A protein and the small-molecule ligand that binds it are described below.
Small molecule (SMILES): [H]/N=C(/N)NC[C@@H]1[C@@H](NC(=O)C(=O)Nc2ccc(Cl)c(F)c2)c2ccc(CNC)cc2N1C(=O)OCc1c(F)c(F)c(F)c(F)c1F

Sequence of chain 1.B:
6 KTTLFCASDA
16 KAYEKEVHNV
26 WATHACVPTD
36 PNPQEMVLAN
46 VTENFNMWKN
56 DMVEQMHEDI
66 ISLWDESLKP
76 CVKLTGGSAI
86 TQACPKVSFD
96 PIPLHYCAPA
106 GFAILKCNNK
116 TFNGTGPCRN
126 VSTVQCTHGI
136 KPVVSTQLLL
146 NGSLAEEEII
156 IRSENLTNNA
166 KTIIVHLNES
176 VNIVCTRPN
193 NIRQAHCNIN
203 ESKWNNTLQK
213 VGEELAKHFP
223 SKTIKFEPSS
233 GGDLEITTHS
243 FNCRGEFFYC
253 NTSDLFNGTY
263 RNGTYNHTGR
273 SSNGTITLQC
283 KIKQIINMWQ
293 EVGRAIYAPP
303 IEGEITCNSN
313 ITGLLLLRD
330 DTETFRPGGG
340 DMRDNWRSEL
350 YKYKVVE

Binding-site contacts:
Ligand atom F11 contacts residue SER140 of chain 1.B at 3.5 Å.
Ligand atom O33 contacts residue GLY339 of chain 1.B at 3.6 Å (h-bond).
Ligand atom C02 contacts residue MET290 of chain 1.B at 3.5 Å (hydrophobic).
Ligand atom O01 contacts residue ASN289 of chain 1.B at 3.6 Å (h-bond).
Ligand atom F24 contacts residue ARG342 of chain 1.B at 2.8 Å.
Ligand atom N04 contacts residue GLU237 of chain 1.B at 3.4 Å.
Ligand atom CL09 contacts residue PHE243 of chain 1.B at 3.5 Å.
Ligand atom F32 contacts residue GLN292 of chain 1.B at 3.5 Å.
Ligand atom C05 contacts residue GLU237 of chain 1.B at 3.6 Å.
Ligand atom C05 contacts residue ASN289 of chain 1.B at 3.4 Å.
Ligand atom F11 contacts residue SER242 of chain 1.B at 3.2 Å.
Ligand atom C21 contacts residue TRP291 of chain 1.B at 3.2 Å (hydrophobic).
Ligand atom C06 contacts residue ILE288 of chain 1.B at 3.5 Å (hydrophobic).
Ligand atom N38 contacts residue GLY295 of chain 1.B at 3.2 Å (h-bond).
Ligand atom C06 contacts residue ASN289 of chain 1.B at 3.0 Å.
Ligand atom O13 contacts residue GLY339 of chain 1.B at 3.4 Å (h-bond).
Ligand atom C07 contacts residue ILE288 of chain 1.B at 3.6 Å (hydrophobic).
Ligand atom O33 contacts residue ASP340 of chain 1.B at 3.4 Å.
Ligand atom O13 contacts residue MET341 of chain 1.B at 3.4 Å.
Ligand atom F24 contacts residue ASP340 of chain 1.B at 3.4 Å.
Ligand atom C19 contacts residue GLY339 of chain 1.B at 3.3 Å.
Ligand atom N36 contacts residue GLU293 of chain 1.B at 3.2 Å (salt-bridge).
Ligand atom C16 contacts residue GLY339 of chain 1.B at 3.5 Å.
Ligand atom F11 contacts residue VAL139 of chain 1.B at 3.5 Å.
Ligand atom C37 contacts residue MET290 of chain 1.B at 3.2 Å (hydrophobic).
Ligand atom C34 contacts residue GLY339 of chain 1.B at 3.5 Å.
Ligand atom N38 contacts residue GLU293 of chain 1.B at 3.2 Å (salt-bridge).
Ligand atom F32 contacts residue GLU293 of chain 1.B at 3.1 Å.
Ligand atom N36 contacts residue MET290 of chain 1.B at 2.7 Å (h-bond).
Ligand atom N18 contacts residue GLY339 of chain 1.B at 3.2 Å (h-bond).
Ligand atom C10 contacts residue SER242 of chain 1.B at 3.4 Å.
Ligand atom O20 contacts residue TRP291 of chain 1.B at 3.1 Å (h-bond).
Ligand atom N38 contacts residue MET290 of chain 1.B at 2.9 Å (h-bond).
Ligand atom CL09 contacts residue ASN244 of chain 1.B at 3.6 Å.
Ligand atom C45 contacts residue GLY338 of chain 1.B at 3.5 Å.
Ligand atom N14 contacts residue GLY339 of chain 1.B at 2.9 Å (h-bond).
Ligand atom C17 contacts residue GLY339 of chain 1.B at 3.3 Å.
Ligand atom O01 contacts residue MET290 of chain 1.B at 3.1 Å (h-bond).
Ligand atom N04 contacts residue ASN289 of chain 1.B at 2.8 Å (h-bond).
Ligand atom C37 contacts residue GLU293 of chain 1.B at 3.6 Å.